Binding-site contacts:
Ligand atom C5 contacts residue CYS332 of chain 4.B at 3.9 Å (hydrophobic).
Ligand atom O3P contacts residue GLY367 of chain 4.B at 3.2 Å (h-bond).
Ligand atom O5' contacts residue GLY388 of chain 4.B at 4.0 Å.
Ligand atom O5' contacts residue GLY329 of chain 4.B at 4.2 Å.
Ligand atom O5' contacts residue ASP365 of chain 4.B at 4.1 Å.
Ligand atom C5 contacts residue ILE331 of chain 4.B at 4.2 Å (hydrophobic).
Ligand atom O3' contacts residue ASP365 of chain 4.B at 2.9 Å (salt-bridge).
Ligand atom C5' contacts residue MSE75 of chain 4.B at 4.0 Å.
Ligand atom P contacts residue SER389 of chain 4.B at 4.0 Å.
Ligand atom O2P contacts residue GLY388 of chain 4.B at 3.2 Å (h-bond).
Ligand atom O2' contacts residue ASP365 of chain 4.B at 2.5 Å (salt-bridge).
Ligand atom O3' contacts residue ALA73 of chain 4.B at 3.5 Å.
Ligand atom N7 contacts residue ILE331 of chain 4.B at 3.5 Å.
Ligand atom O2P contacts residue SER389 of chain 4.B at 3.4 Å (h-bond).
Ligand atom N9 contacts residue CYS332 of chain 4.B at 3.5 Å (h-bond).
Ligand atom P contacts residue GLY388 of chain 4.B at 4.0 Å.
Ligand atom O3P contacts residue GLY366 of chain 4.B at 3.9 Å.
Ligand atom C8 contacts residue ILE331 of chain 4.B at 4.2 Å (hydrophobic).
Ligand atom O2' contacts residue ASN304 of chain 4.B at 3.7 Å.
Ligand atom C3' contacts residue ASP365 of chain 4.B at 3.5 Å.
Ligand atom O2P contacts residue LEU387 of chain 4.B at 4.1 Å.
Ligand atom O3' contacts residue MSE386 of chain 4.B at 3.6 Å.
Ligand atom C1' contacts residue CYS332 of chain 4.B at 3.7 Å (hydrophobic).
Ligand atom C2 contacts residue CYS332 of chain 4.B at 3.9 Å (hydrophobic).
Ligand atom C3' contacts residue MSE75 of chain 4.B at 3.9 Å.
Ligand atom N3 contacts residue CYS332 of chain 4.B at 3.2 Å (h-bond).
Ligand atom C5' contacts residue GLY388 of chain 4.B at 4.1 Å.
Ligand atom C4' contacts residue ASP365 of chain 4.B at 3.3 Å.
Ligand atom C5' contacts residue ASP365 of chain 4.B at 4.1 Å.
Ligand atom O1P contacts residue SER330 of chain 4.B at 2.9 Å (h-bond).
Ligand atom C2' contacts residue ASP365 of chain 4.B at 3.7 Å.
Ligand atom O3P contacts residue SER330 of chain 4.B at 3.1 Å (h-bond).
Ligand atom C8 contacts residue MSE75 of chain 4.B at 4.1 Å.
Ligand atom O3P contacts residue GLY329 of chain 4.B at 3.8 Å.
Ligand atom O1P contacts residue SER389 of chain 4.B at 3.6 Å (h-bond).
Ligand atom O5' contacts residue GLY366 of chain 4.B at 3.6 Å.
Ligand atom C4 contacts residue CYS332 of chain 4.B at 3.2 Å (hydrophobic).
Ligand atom P contacts residue SER330 of chain 4.B at 3.9 Å.
Ligand atom O4' contacts residue CYS332 of chain 4.B at 3.9 Å.
Ligand atom O4' contacts residue GLY329 of chain 4.B at 3.8 Å.

A small-molecule ligand and the protein it binds are described below.
Small molecule (SMILES): O=c1[nH]cnc2c1ncn2[C@@H]1O[C@H](COP(=O)(O)O)[C@@H](O)[C@H]1O

Sequence of chain 4.B:
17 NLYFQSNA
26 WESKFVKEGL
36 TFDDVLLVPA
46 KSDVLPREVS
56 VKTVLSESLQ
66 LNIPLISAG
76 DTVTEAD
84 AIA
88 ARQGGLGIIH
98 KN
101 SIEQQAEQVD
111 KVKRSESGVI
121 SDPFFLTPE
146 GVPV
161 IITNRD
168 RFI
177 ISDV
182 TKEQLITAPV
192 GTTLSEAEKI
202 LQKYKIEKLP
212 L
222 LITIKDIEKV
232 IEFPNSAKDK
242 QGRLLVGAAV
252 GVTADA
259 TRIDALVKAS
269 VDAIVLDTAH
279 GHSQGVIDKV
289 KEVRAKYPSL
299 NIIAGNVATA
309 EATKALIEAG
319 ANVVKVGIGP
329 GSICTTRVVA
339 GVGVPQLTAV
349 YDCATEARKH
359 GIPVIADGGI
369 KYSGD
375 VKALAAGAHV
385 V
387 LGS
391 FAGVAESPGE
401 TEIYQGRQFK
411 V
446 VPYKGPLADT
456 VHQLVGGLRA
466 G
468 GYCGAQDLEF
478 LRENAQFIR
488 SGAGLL